Binding-site contacts:
Ligand atom O5 contacts residue ASN249 of chain 1.M at 3.8 Å.
Ligand atom N2 contacts residue ASN246 of chain 1.M at 2.9 Å (h-bond).
Ligand atom C7 contacts residue ASN246 of chain 1.M at 3.2 Å.
Ligand atom C8 contacts residue ASN246 of chain 1.M at 4.4 Å.
Ligand atom C2 contacts residue ASN246 of chain 1.M at 2.5 Å.
Ligand atom C5 contacts residue ASN246 of chain 1.M at 3.7 Å.
Ligand atom C5 contacts residue THR248 of chain 1.M at 3.5 Å.
Ligand atom C6 contacts residue THR248 of chain 1.M at 3.8 Å.
Ligand atom C1 contacts residue ASN249 of chain 1.M at 4.4 Å.
Ligand atom C1 contacts residue THR248 of chain 1.M at 3.7 Å.
Ligand atom C3 contacts residue ASN246 of chain 1.M at 3.8 Å.
Ligand atom O6 contacts residue ASN249 of chain 1.M at 4.0 Å.
Ligand atom C1 contacts residue ASN246 of chain 1.M at 1.4 Å.
Ligand atom O5 contacts residue ASN246 of chain 1.M at 2.4 Å (h-bond).
Ligand atom O5 contacts residue THR248 of chain 1.M at 3.2 Å (h-bond).
Ligand atom C4 contacts residue ASN246 of chain 1.M at 4.2 Å.
Ligand atom O7 contacts residue ASN246 of chain 1.M at 3.1 Å (h-bond).
Ligand atom O6 contacts residue THR248 of chain 1.M at 2.9 Å (h-bond).

This protein binds this small molecule.
Small molecule (SMILES): CC(=O)N[C@@H]1[C@@H](O)[C@H](O)[C@@H](CO)O[C@H]1O

Sequence of chain 1.M:
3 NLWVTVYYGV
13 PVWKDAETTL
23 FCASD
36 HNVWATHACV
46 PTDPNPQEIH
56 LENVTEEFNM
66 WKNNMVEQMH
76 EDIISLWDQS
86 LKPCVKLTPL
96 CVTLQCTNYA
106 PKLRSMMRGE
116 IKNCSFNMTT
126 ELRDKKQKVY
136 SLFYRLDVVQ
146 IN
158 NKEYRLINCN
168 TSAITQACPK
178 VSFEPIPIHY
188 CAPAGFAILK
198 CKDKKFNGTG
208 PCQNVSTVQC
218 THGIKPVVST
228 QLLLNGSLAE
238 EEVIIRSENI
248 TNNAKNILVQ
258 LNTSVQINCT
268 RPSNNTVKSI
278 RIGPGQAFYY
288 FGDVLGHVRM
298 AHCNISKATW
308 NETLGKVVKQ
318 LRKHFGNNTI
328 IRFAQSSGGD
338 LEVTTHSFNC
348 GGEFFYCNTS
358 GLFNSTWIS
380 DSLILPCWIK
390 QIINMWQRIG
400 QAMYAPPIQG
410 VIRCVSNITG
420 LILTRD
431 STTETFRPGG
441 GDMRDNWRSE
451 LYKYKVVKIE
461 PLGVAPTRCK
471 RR